Sequence of chain 43.C:
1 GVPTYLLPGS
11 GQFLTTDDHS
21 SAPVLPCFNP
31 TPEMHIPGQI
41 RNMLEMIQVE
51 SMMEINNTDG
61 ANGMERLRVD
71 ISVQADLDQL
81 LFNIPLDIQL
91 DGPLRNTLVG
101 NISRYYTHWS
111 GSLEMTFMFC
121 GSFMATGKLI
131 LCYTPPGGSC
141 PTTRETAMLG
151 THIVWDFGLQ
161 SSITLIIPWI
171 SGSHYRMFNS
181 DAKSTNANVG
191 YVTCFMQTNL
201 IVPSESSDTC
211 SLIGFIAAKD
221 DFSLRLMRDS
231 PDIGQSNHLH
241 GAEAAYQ

Binding-site contacts:
Ligand atom F2 contacts residue ALA145 of chain 43.A at 2.8 Å.
Ligand atom C1C contacts residue TYR193 of chain 43.A at 3.9 Å (hydrophobic).
Ligand atom F1 contacts residue MET182 of chain 43.A at 3.2 Å.
Ligand atom O1 contacts residue PHE115 of chain 43.A at 3.4 Å.
Ligand atom CM2 contacts residue ILE184 of chain 43.A at 3.8 Å (hydrophobic).
Ligand atom F2 contacts residue ALA169 of chain 43.A at 3.6 Å.
Ligand atom C2B contacts residue ILE95 of chain 43.A at 3.8 Å (hydrophobic).
Ligand atom N2 contacts residue THR97 of chain 43.A at 3.8 Å.
Ligand atom CM6 contacts residue TRP93 of chain 43.A at 3.7 Å (hydrophobic).
Ligand atom O1A contacts residue ILE121 of chain 43.A at 3.8 Å.
Ligand atom C6B contacts residue ILE119 of chain 43.A at 3.8 Å (hydrophobic).
Ligand atom CM2 contacts residue PHE147 of chain 43.A at 3.8 Å (hydrophobic).
Ligand atom F3 contacts residue VAL24 of chain 43.C at 3.3 Å.
Ligand atom F3 contacts residue ALA169 of chain 43.A at 3.7 Å.
Ligand atom C1B contacts residue ILE95 of chain 43.A at 3.6 Å (hydrophobic).
Ligand atom C5 contacts residue TYR193 of chain 43.A at 4.0 Å (hydrophobic).
Ligand atom C2B contacts residue ILE184 of chain 43.A at 3.8 Å (hydrophobic).
Ligand atom O1A contacts residue LEU220 of chain 43.A at 3.4 Å.
Ligand atom C3B contacts residue ILE184 of chain 43.A at 3.5 Å (hydrophobic).
Ligand atom CM2 contacts residue ILE217 of chain 43.A at 3.4 Å (hydrophobic).
Ligand atom C4 contacts residue TYR193 of chain 43.A at 3.9 Å (hydrophobic).
Ligand atom O1B contacts residue ILE119 of chain 43.A at 3.9 Å.
Ligand atom N3A contacts residue PHE147 of chain 43.A at 3.9 Å.
Ligand atom CM6 contacts residue ILE119 of chain 43.A at 4.0 Å (hydrophobic).
Ligand atom F2 contacts residue VAL171 of chain 43.A at 3.9 Å.
Ligand atom F3 contacts residue PHE147 of chain 43.A at 3.5 Å.
Ligand atom N1A contacts residue LEU220 of chain 43.A at 3.3 Å.
Ligand atom N1A contacts residue ILE119 of chain 43.A at 3.8 Å.
Ligand atom C5B contacts residue ILE119 of chain 43.A at 3.9 Å (hydrophobic).
Ligand atom F2 contacts residue PHE147 of chain 43.A at 3.8 Å.
Ligand atom N2 contacts residue PHE115 of chain 43.A at 3.7 Å.
Ligand atom CM2 contacts residue ILE95 of chain 43.A at 4.0 Å (hydrophobic).
Ligand atom C4 contacts residue ILE217 of chain 43.A at 4.0 Å (hydrophobic).
Ligand atom C6B contacts residue ILE95 of chain 43.A at 4.0 Å (hydrophobic).
Ligand atom N3A contacts residue ILE184 of chain 43.A at 3.9 Å.
Ligand atom C3A contacts residue LEU220 of chain 43.A at 4.0 Å (hydrophobic).
Ligand atom F1 contacts residue VAL171 of chain 43.A at 3.8 Å.
Ligand atom C2A contacts residue LEU220 of chain 43.A at 3.8 Å (hydrophobic).
Ligand atom O1 contacts residue THR97 of chain 43.A at 3.8 Å.
Ligand atom CM6 contacts residue ILE95 of chain 43.A at 3.9 Å (hydrophobic).

A protein and the small-molecule ligand that binds it are described below.
Small molecule (SMILES): Cc1cc(CCCOc2c(C)cc(-c3noc(C(F)(F)F)n3)cc2C)on1

Sequence of chain 43.A:
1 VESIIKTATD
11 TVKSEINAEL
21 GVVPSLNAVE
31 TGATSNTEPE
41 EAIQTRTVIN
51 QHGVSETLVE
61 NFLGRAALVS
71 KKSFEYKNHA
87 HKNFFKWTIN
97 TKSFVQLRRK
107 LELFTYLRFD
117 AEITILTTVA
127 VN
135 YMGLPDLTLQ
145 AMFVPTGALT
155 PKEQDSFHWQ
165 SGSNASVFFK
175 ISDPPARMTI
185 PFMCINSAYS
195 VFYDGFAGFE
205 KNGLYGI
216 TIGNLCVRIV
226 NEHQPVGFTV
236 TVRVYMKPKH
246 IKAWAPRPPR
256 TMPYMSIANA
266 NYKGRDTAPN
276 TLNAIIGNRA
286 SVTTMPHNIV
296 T

Sequence of chain 44.C:
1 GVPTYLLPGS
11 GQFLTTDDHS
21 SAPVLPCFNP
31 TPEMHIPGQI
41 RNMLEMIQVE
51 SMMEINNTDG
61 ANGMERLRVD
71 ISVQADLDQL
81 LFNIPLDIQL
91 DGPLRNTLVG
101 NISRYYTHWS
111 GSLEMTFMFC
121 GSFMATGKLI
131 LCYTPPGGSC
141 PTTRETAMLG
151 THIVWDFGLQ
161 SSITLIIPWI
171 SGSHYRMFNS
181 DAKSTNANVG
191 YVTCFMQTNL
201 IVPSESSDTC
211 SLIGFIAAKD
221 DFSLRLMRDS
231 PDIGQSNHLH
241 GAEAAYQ